A small-molecule ligand and the protein it binds are described below.
Small molecule (SMILES): CC(=O)N[C@@H]1[C@@H](O)[C@H](O)[C@@H](CO)O[C@H]1O

Binding-site contacts:
Ligand atom C5 contacts residue ASN103 of chain 1.E at 3.7 Å.
Ligand atom C2 contacts residue ASN103 of chain 1.E at 2.5 Å.
Ligand atom C4 contacts residue ASN103 of chain 1.E at 4.3 Å.
Ligand atom C1 contacts residue ASN103 of chain 1.E at 1.4 Å.
Ligand atom C8 contacts residue ASN103 of chain 1.E at 4.2 Å.
Ligand atom C7 contacts residue ASN103 of chain 1.E at 3.0 Å.
Ligand atom C6 contacts residue LYS117 of chain 1.E at 4.4 Å.
Ligand atom N2 contacts residue ASN103 of chain 1.E at 2.9 Å (h-bond).
Ligand atom C3 contacts residue ASN103 of chain 1.E at 3.8 Å.
Ligand atom C6 contacts residue ASN103 of chain 1.E at 4.5 Å.
Ligand atom O7 contacts residue ASN103 of chain 1.E at 2.7 Å (h-bond).
Ligand atom O5 contacts residue ASN103 of chain 1.E at 2.4 Å (h-bond).

Sequence of chain 1.E:
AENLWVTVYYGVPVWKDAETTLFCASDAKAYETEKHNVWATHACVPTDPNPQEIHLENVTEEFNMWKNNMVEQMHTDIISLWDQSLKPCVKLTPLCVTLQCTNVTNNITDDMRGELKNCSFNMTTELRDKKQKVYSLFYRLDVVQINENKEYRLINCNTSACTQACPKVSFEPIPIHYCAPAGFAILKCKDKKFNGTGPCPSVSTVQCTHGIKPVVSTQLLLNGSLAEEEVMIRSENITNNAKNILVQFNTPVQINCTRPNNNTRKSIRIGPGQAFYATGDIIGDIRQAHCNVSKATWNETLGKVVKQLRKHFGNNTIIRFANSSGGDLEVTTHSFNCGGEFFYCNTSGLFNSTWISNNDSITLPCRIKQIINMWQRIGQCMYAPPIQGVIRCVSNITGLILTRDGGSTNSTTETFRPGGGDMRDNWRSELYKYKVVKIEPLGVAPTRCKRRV